Sequence of chain 2.A:
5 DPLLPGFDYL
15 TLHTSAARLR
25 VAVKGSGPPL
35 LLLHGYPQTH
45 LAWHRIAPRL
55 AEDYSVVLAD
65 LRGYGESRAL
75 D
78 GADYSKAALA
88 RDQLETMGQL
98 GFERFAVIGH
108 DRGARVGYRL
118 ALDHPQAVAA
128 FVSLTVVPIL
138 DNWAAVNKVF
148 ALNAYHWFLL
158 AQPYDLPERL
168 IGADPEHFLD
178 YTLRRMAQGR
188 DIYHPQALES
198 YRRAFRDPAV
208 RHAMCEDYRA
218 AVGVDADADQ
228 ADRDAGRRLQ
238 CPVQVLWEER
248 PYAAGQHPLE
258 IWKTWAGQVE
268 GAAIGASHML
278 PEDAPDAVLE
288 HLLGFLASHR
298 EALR

Binding-site contacts:
Ligand atom F contacts residue VAL133 of chain 2.A at 3.4 Å.
Ligand atom CH3 contacts residue TRP244 of chain 2.A at 3.7 Å (hydrophobic).
Ligand atom F contacts residue THR132 of chain 2.A at 3.0 Å.
Ligand atom OXT contacts residue THR132 of chain 2.A at 3.2 Å.
Ligand atom CH3 contacts residue VAL133 of chain 2.A at 3.9 Å (hydrophobic).
Ligand atom CH3 contacts residue PRO255 of chain 2.A at 3.6 Å (hydrophobic).
Ligand atom C contacts residue TYR249 of chain 2.A at 3.2 Å (hydrophobic).
Ligand atom F contacts residue VAL242 of chain 2.A at 4.1 Å.
Ligand atom C contacts residue TRP244 of chain 2.A at 4.0 Å (hydrophobic).
Ligand atom OXT contacts residue TYR249 of chain 2.A at 3.3 Å (h-bond).
Ligand atom OXT contacts residue GLU245 of chain 2.A at 3.1 Å (salt-bridge).
Ligand atom F contacts residue TYR249 of chain 2.A at 4.5 Å.
Ligand atom CH3 contacts residue THR132 of chain 2.A at 3.0 Å.
Ligand atom F contacts residue TRP244 of chain 2.A at 3.0 Å.
Ligand atom O contacts residue ARG247 of chain 2.A at 3.2 Å (salt-bridge).
Ligand atom CH3 contacts residue TYR249 of chain 2.A at 3.8 Å (hydrophobic).
Ligand atom F contacts residue PRO255 of chain 2.A at 3.8 Å.
Ligand atom F contacts residue LEU243 of chain 2.A at 3.9 Å.
Ligand atom C contacts residue ARG247 of chain 2.A at 4.3 Å.
Ligand atom C contacts residue GLU245 of chain 2.A at 4.2 Å.
Ligand atom O contacts residue TYR249 of chain 2.A at 3.4 Å (h-bond).
Ligand atom C contacts residue THR132 of chain 2.A at 3.1 Å.
Ligand atom O contacts residue THR132 of chain 2.A at 3.4 Å (h-bond).
Ligand atom OXT contacts residue TRP244 of chain 2.A at 3.7 Å.

The protein below binds the small molecule below.
Small molecule (SMILES): O=C(O)CF